A protein and the small-molecule ligand that binds it are described below.
Small molecule (SMILES): CC(=O)N[C@@H]1[C@@H](O)[C@H](O)[C@@H](CO)O[C@H]1O

Binding-site contacts:
Ligand atom N2 contacts residue ASN266 of chain 1.C at 3.7 Å.
Ligand atom O5 contacts residue ASN266 of chain 1.C at 2.3 Å (h-bond).
Ligand atom C4 contacts residue GLU265 of chain 1.C at 4.2 Å.
Ligand atom O6 contacts residue ASN264 of chain 1.C at 4.2 Å.
Ligand atom C6 contacts residue ASN266 of chain 1.C at 4.4 Å.
Ligand atom C6 contacts residue GLU265 of chain 1.C at 3.5 Å.
Ligand atom O6 contacts residue GLU265 of chain 1.C at 4.4 Å.
Ligand atom O5 contacts residue GLU265 of chain 1.C at 4.3 Å.
Ligand atom C5 contacts residue ASN266 of chain 1.C at 3.3 Å.
Ligand atom C2 contacts residue ASN266 of chain 1.C at 2.4 Å.
Ligand atom C3 contacts residue ASN266 of chain 1.C at 2.7 Å.
Ligand atom O3 contacts residue ASN266 of chain 1.C at 2.3 Å (h-bond).
Ligand atom C1 contacts residue ASN266 of chain 1.C at 1.4 Å.
Ligand atom C5 contacts residue GLU265 of chain 1.C at 4.2 Å.
Ligand atom C4 contacts residue ASN266 of chain 1.C at 3.3 Å.

Sequence of chain 1.C:
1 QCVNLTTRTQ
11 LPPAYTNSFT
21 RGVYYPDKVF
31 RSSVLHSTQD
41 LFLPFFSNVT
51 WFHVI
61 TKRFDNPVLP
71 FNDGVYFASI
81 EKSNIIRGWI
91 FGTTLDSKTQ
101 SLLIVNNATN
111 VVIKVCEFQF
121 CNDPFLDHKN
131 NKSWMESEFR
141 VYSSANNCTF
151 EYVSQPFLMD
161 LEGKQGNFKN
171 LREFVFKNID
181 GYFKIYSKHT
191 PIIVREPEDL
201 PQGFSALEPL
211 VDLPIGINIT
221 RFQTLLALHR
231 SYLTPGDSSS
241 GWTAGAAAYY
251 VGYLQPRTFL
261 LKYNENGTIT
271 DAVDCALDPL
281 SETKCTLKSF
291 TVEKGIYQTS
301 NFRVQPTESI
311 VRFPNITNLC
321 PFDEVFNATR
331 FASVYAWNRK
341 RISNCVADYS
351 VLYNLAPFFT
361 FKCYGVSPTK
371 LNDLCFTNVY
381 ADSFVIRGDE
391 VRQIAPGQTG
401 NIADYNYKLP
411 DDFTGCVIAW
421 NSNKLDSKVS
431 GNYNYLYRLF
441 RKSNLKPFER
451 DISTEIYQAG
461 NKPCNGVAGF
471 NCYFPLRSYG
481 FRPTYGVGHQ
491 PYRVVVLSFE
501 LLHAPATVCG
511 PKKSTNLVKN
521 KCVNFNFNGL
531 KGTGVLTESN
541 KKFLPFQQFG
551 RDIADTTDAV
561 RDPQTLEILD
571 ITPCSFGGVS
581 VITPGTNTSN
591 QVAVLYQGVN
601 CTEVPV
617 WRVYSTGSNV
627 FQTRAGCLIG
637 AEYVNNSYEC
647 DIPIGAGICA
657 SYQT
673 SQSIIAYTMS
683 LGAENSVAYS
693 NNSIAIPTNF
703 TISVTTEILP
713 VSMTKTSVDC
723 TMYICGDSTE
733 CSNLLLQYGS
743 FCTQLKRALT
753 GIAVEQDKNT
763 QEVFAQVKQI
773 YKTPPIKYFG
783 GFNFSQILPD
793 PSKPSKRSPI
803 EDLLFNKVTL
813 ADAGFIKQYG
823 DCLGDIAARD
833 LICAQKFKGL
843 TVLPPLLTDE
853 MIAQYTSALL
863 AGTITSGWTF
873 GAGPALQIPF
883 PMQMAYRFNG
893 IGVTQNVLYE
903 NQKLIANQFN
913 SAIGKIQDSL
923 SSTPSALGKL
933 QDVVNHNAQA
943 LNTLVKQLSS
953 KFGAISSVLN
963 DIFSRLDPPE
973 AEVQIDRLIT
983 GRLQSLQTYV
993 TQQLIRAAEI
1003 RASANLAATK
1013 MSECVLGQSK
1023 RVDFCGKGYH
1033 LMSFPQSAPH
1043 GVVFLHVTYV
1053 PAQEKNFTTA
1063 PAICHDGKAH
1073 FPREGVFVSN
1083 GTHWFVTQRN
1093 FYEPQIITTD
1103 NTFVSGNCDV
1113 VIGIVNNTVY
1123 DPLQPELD